A small-molecule ligand and the protein it binds are described below.
Small molecule (SMILES): CCCCCC(=O)OC[C@H](COP(=O)(O)OCC[N+](C)(C)C)OC(=O)CCCCC

Sequence of chain 1.D:
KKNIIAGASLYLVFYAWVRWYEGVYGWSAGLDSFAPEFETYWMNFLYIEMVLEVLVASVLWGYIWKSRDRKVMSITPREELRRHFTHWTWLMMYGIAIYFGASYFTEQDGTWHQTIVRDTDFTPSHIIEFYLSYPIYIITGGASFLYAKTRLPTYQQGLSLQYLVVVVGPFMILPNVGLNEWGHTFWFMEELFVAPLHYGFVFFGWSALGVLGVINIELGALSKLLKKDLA

Binding-site contacts:
Ligand atom CAR contacts residue TYR82 of chain 1.D at 3.9 Å (hydrophobic).
Ligand atom CAT contacts residue TRP109 of chain 1.D at 4.0 Å (hydrophobic).
Ligand atom CAN contacts residue TRP109 of chain 1.D at 4.4 Å (hydrophobic).
Ligand atom CBA contacts residue TYR82 of chain 1.D at 4.2 Å (hydrophobic).
Ligand atom CAZ contacts residue ILE24 of chain 1.D at 4.3 Å (hydrophobic).
Ligand atom CAP contacts residue TYR166 of chain 1.D at 4.1 Å (hydrophobic).
Ligand atom PBD contacts residue THR105 of chain 1.D at 4.3 Å.
Ligand atom OAI contacts residue TYR166 of chain 1.D at 3.6 Å.
Ligand atom CAT contacts residue THR105 of chain 1.D at 4.0 Å.
Ligand atom CBA contacts residue TRP109 of chain 1.D at 4.4 Å (hydrophobic).
Ligand atom CBB contacts residue THR105 of chain 1.D at 4.0 Å.
Ligand atom CAP contacts residue LYS85 of chain 1.D at 4.0 Å.
Ligand atom CAL contacts residue MET112 of chain 1.D at 4.1 Å (hydrophobic).
Ligand atom OAV contacts residue THR108 of chain 1.D at 4.3 Å.
Ligand atom OAW contacts residue TYR166 of chain 1.D at 4.1 Å.
Ligand atom OAV contacts residue THR105 of chain 1.D at 4.2 Å.
Ligand atom CAT contacts residue ILE24 of chain 1.D at 3.8 Å (hydrophobic).
Ligand atom OAV contacts residue TRP109 of chain 1.D at 3.1 Å (h-bond).
Ligand atom OAG contacts residue TRP109 of chain 1.D at 4.2 Å.
Ligand atom CAE contacts residue ARG89 of chain 1.D at 4.2 Å.
Ligand atom CAE contacts residue LYS85 of chain 1.D at 3.9 Å.
Ligand atom CAK contacts residue LEU79 of chain 1.D at 3.8 Å (hydrophobic).
Ligand atom OAI contacts residue THR105 of chain 1.D at 3.7 Å.
Ligand atom CAZ contacts residue TRP109 of chain 1.D at 3.9 Å (hydrophobic).
Ligand atom CAZ contacts residue THR108 of chain 1.D at 3.9 Å.
Ligand atom OAX contacts residue TYR166 of chain 1.D at 4.0 Å.
Ligand atom OAG contacts residue TYR166 of chain 1.D at 4.2 Å.
Ligand atom CAL contacts residue TRP109 of chain 1.D at 3.9 Å (hydrophobic).
Ligand atom CAC contacts residue LYS85 of chain 1.D at 3.9 Å.
Ligand atom OAI contacts residue ARG102 of chain 1.D at 3.4 Å (salt-bridge).
Ligand atom OAY contacts residue TRP109 of chain 1.D at 4.2 Å.
Ligand atom CBB contacts residue TRP109 of chain 1.D at 3.8 Å (hydrophobic).
Ligand atom CAQ contacts residue TRP109 of chain 1.D at 3.3 Å (hydrophobic).
Ligand atom OAG contacts residue TYR82 of chain 1.D at 4.0 Å.
Ligand atom OAF contacts residue ILE24 of chain 1.D at 3.2 Å.
Ligand atom CAN contacts residue ILE24 of chain 1.D at 4.0 Å (hydrophobic).
Ligand atom OAX contacts residue THR105 of chain 1.D at 3.3 Å.
Ligand atom CAA contacts residue TYR30 of chain 1.D at 4.2 Å (hydrophobic).
Ligand atom CAU contacts residue THR105 of chain 1.D at 4.2 Å.
Ligand atom OAF contacts residue THR108 of chain 1.D at 3.4 Å.